Binding-site contacts:
Ligand atom C2 contacts residue ASN149 of chain 1.C at 2.5 Å.
Ligand atom C8 contacts residue ASN148 of chain 1.C at 3.6 Å.
Ligand atom C2 contacts residue LYS147 of chain 1.C at 4.0 Å.
Ligand atom C7 contacts residue ASN148 of chain 1.C at 4.1 Å.
Ligand atom O7 contacts residue ASN149 of chain 1.C at 4.3 Å.
Ligand atom N2 contacts residue LYS147 of chain 1.C at 3.0 Å (salt-bridge).
Ligand atom C8 contacts residue LYS147 of chain 1.C at 3.8 Å.
Ligand atom C1 contacts residue LYS147 of chain 1.C at 4.0 Å.
Ligand atom C7 contacts residue ASN149 of chain 1.C at 3.8 Å.
Ligand atom C4 contacts residue ASN149 of chain 1.C at 4.3 Å.
Ligand atom C1 contacts residue ASN148 of chain 1.C at 4.5 Å.
Ligand atom C1 contacts residue ASN149 of chain 1.C at 1.5 Å.
Ligand atom O5 contacts residue ASN149 of chain 1.C at 2.4 Å (h-bond).
Ligand atom C7 contacts residue LYS147 of chain 1.C at 3.8 Å.
Ligand atom N2 contacts residue ASN149 of chain 1.C at 2.9 Å (h-bond).
Ligand atom N2 contacts residue ASN148 of chain 1.C at 3.9 Å.
Ligand atom C3 contacts residue ASN149 of chain 1.C at 3.9 Å.
Ligand atom C5 contacts residue ASN149 of chain 1.C at 3.7 Å.
Ligand atom C3 contacts residue LYS147 of chain 1.C at 4.4 Å.

Sequence of chain 1.C:
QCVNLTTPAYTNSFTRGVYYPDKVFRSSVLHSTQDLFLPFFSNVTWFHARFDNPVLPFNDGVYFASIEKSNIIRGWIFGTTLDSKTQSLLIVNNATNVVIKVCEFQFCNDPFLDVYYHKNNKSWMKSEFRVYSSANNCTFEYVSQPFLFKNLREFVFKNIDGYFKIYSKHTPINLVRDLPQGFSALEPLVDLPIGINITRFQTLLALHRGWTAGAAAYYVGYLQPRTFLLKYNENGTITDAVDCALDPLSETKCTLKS

A protein and the small-molecule ligand that binds it are described below.
Small molecule (SMILES): CC(=O)N[C@@H]1[C@@H](O)[C@H](O)[C@@H](CO)O[C@H]1O